Sequence of chain 1.A:
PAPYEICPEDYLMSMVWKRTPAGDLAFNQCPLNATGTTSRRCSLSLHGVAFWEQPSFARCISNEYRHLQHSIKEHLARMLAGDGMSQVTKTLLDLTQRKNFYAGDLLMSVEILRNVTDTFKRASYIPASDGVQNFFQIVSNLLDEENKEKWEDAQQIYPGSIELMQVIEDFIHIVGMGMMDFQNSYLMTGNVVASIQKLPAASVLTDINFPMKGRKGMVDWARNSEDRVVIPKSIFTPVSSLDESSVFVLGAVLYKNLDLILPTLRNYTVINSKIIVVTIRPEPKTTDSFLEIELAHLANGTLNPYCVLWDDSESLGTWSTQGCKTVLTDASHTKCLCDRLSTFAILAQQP

Binding-site contacts:
Ligand atom C8 contacts residue LEU45 of chain 1.A at 4.1 Å (hydrophobic).
Ligand atom O6 contacts residue ASN46 of chain 1.A at 3.9 Å.
Ligand atom C1 contacts residue ASN46 of chain 1.A at 1.4 Å.
Ligand atom C4 contacts residue ASN46 of chain 1.A at 4.2 Å.
Ligand atom O7 contacts residue ASN46 of chain 1.A at 3.7 Å.
Ligand atom O5 contacts residue ASN46 of chain 1.A at 2.4 Å (h-bond).
Ligand atom C7 contacts residue ASN46 of chain 1.A at 3.4 Å.
Ligand atom C6 contacts residue ASN46 of chain 1.A at 4.3 Å.
Ligand atom N2 contacts residue ASN46 of chain 1.A at 2.8 Å (h-bond).
Ligand atom C2 contacts residue ASN46 of chain 1.A at 2.3 Å.
Ligand atom C5 contacts residue ASN46 of chain 1.A at 3.6 Å.
Ligand atom C8 contacts residue ASN46 of chain 1.A at 4.3 Å.
Ligand atom C3 contacts residue ASN46 of chain 1.A at 3.7 Å.

A protein and the small-molecule ligand that binds it are described below.
Small molecule (SMILES): CC(=O)N[C@H]1[C@H](O[C@H]2[C@H](O[C@H]3O[C@@H](C)[C@@H](O)[C@@H](O)[C@@H]3O)[C@@H](NC(C)=O)CO[C@@H]2CO)O[C@H](CO)[C@@H](O)[C@@H]1O